Binding-site contacts:
Ligand atom N contacts residue ILE180 of chain 1.A at 4.1 Å.
Ligand atom C3 contacts residue VAL59 of chain 1.A at 4.0 Å (hydrophobic).
Ligand atom O1 contacts residue LYS74 of chain 1.A at 3.8 Å.
Ligand atom O2 contacts residue ASP181 of chain 1.A at 3.3 Å.
Ligand atom C1 contacts residue PHE119 of chain 1.A at 3.5 Å (hydrophobic).
Ligand atom O1 contacts residue PHE119 of chain 1.A at 3.6 Å.
Ligand atom C1 contacts residue ILE180 of chain 1.A at 3.9 Å (hydrophobic).
Ligand atom N contacts residue PHE119 of chain 1.A at 3.9 Å.
Ligand atom C2 contacts residue LYS74 of chain 1.A at 4.4 Å.
Ligand atom O1 contacts residue ILE101 of chain 1.A at 4.3 Å.
Ligand atom O1 contacts residue TRP182 of chain 1.A at 4.3 Å.
Ligand atom C5 contacts residue VAL72 of chain 1.A at 3.6 Å (hydrophobic).
Ligand atom C2 contacts residue PHE119 of chain 1.A at 4.2 Å (hydrophobic).
Ligand atom C6 contacts residue ASP181 of chain 1.A at 3.2 Å.
Ligand atom C6 contacts residue LYS74 of chain 1.A at 3.6 Å.
Ligand atom C4 contacts residue VAL72 of chain 1.A at 4.1 Å (hydrophobic).
Ligand atom C4 contacts residue VAL59 of chain 1.A at 4.2 Å (hydrophobic).
Ligand atom C5 contacts residue ILE180 of chain 1.A at 4.5 Å (hydrophobic).
Ligand atom C2 contacts residue ILE180 of chain 1.A at 3.8 Å (hydrophobic).
Ligand atom C4 contacts residue MET169 of chain 1.A at 4.3 Å (hydrophobic).
Ligand atom C4 contacts residue LEU51 of chain 1.A at 3.9 Å (hydrophobic).
Ligand atom O1 contacts residue ASP181 of chain 1.A at 2.7 Å (salt-bridge).
Ligand atom C4 contacts residue ILE180 of chain 1.A at 3.8 Å (hydrophobic).
Ligand atom N contacts residue ILE101 of chain 1.A at 3.8 Å.
Ligand atom C2 contacts residue ASP181 of chain 1.A at 4.2 Å.
Ligand atom O2 contacts residue LYS74 of chain 1.A at 2.8 Å (salt-bridge).
Ligand atom N contacts residue VAL72 of chain 1.A at 4.0 Å.
Ligand atom C5 contacts residue LEU51 of chain 1.A at 4.0 Å (hydrophobic).
Ligand atom C3 contacts residue ILE180 of chain 1.A at 3.5 Å (hydrophobic).
Ligand atom C6 contacts residue PHE119 of chain 1.A at 4.0 Å (hydrophobic).
Ligand atom C6 contacts residue ILE180 of chain 1.A at 4.0 Å (hydrophobic).
Ligand atom O1 contacts residue ILE180 of chain 1.A at 3.9 Å.
Ligand atom C5 contacts residue MET169 of chain 1.A at 3.9 Å (hydrophobic).
Ligand atom C1 contacts residue ILE101 of chain 1.A at 3.8 Å (hydrophobic).
Ligand atom N contacts residue MET169 of chain 1.A at 4.4 Å.

Sequence of chain 1.A:
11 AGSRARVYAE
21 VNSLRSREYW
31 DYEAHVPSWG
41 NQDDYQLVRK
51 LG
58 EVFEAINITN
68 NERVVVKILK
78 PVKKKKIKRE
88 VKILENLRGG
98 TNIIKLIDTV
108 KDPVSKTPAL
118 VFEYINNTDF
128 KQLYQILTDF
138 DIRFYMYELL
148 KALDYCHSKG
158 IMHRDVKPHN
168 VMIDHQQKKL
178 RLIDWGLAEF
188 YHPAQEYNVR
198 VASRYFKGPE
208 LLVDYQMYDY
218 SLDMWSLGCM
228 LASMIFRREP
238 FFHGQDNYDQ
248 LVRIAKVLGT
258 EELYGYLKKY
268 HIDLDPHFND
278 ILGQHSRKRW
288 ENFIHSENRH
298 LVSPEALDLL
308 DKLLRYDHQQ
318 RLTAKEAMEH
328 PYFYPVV

This small molecule binds to this protein.
Small molecule (SMILES): O=C(O)c1cccnc1